Binding-site contacts:
Ligand atom N2 contacts residue GLN355 of chain 1.A at 3.4 Å (h-bond).
Ligand atom C8 contacts residue ASN26 of chain 1.A at 3.8 Å.
Ligand atom C2 contacts residue ASN26 of chain 1.A at 2.5 Å.
Ligand atom C1 contacts residue GLN355 of chain 1.A at 4.5 Å.
Ligand atom N2 contacts residue ASN26 of chain 1.A at 3.1 Å (h-bond).
Ligand atom C2 contacts residue GLN355 of chain 1.A at 4.5 Å.
Ligand atom O7 contacts residue ASN26 of chain 1.A at 3.3 Å (h-bond).
Ligand atom C3 contacts residue ASN26 of chain 1.A at 3.9 Å.
Ligand atom C8 contacts residue GLN355 of chain 1.A at 3.5 Å.
Ligand atom C7 contacts residue GLN355 of chain 1.A at 3.8 Å.
Ligand atom C5 contacts residue ASN26 of chain 1.A at 3.8 Å.
Ligand atom C8 contacts residue ASN25 of chain 1.A at 3.7 Å.
Ligand atom C8 contacts residue ALA24 of chain 1.A at 4.2 Å (hydrophobic).
Ligand atom O5 contacts residue ASN26 of chain 1.A at 2.4 Å (h-bond).
Ligand atom C1 contacts residue ASN26 of chain 1.A at 1.5 Å.
Ligand atom C4 contacts residue ASN26 of chain 1.A at 4.3 Å.
Ligand atom C7 contacts residue ASN26 of chain 1.A at 3.3 Å.

The protein below binds the small molecule below.
Small molecule (SMILES): CC(=O)N[C@@H]1[C@@H](O)[C@H](O)[C@@H](CO)O[C@H]1O

Sequence of chain 1.A:
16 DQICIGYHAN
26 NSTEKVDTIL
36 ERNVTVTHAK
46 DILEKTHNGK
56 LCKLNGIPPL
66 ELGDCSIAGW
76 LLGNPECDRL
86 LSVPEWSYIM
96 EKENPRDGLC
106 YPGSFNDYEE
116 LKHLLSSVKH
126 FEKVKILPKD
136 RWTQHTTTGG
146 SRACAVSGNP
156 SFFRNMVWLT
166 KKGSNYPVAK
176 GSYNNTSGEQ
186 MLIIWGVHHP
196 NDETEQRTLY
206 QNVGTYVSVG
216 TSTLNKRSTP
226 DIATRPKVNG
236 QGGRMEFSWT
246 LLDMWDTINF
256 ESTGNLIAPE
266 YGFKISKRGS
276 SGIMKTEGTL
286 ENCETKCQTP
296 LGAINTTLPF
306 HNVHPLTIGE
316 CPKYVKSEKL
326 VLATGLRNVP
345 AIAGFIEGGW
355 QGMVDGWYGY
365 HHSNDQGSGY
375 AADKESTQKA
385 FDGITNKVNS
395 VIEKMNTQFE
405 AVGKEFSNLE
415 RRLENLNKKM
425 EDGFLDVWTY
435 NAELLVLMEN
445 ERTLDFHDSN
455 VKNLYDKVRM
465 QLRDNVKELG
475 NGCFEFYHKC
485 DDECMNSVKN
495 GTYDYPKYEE